Binding-site contacts:
Ligand atom O3' contacts residue GLU372 of chain 1.B at 2.9 Å (salt-bridge).
Ligand atom C3' contacts residue GLU372 of chain 1.B at 3.6 Å.
Ligand atom O2D contacts residue PHE141 of chain 1.B at 3.6 Å.
Ligand atom O3' contacts residue FAD1 of chain 1.K at 3.0 Å.
Ligand atom O4 contacts residue ALA183 of chain 1.B at 3.4 Å.
Ligand atom C6' contacts residue GLY61 of chain 1.B at 2.7 Å.
Ligand atom O4 contacts residue MET158 of chain 1.B at 3.5 Å.
Ligand atom C2' contacts residue GLU372 of chain 1.B at 3.2 Å.
Ligand atom O4 contacts residue GLN106 of chain 1.B at 2.3 Å (h-bond).
Ligand atom O4' contacts residue FAD1 of chain 1.K at 3.0 Å (h-bond).
Ligand atom C4 contacts residue MET158 of chain 1.B at 3.4 Å (hydrophobic).
Ligand atom N1 contacts residue VAL182 of chain 1.B at 3.4 Å.
Ligand atom O3D contacts residue ASN162 of chain 1.B at 2.9 Å (h-bond).
Ligand atom O2 contacts residue MET158 of chain 1.B at 3.0 Å (h-bond).
Ligand atom C2D contacts residue ASN162 of chain 1.B at 3.5 Å.
Ligand atom O1A contacts residue TYR316 of chain 1.B at 3.0 Å.
Ligand atom C5 contacts residue ALA183 of chain 1.B at 3.6 Å (hydrophobic).
Ligand atom C2 contacts residue VAL182 of chain 1.B at 3.0 Å (hydrophobic).
Ligand atom C6' contacts residue FAD1 of chain 1.K at 3.1 Å.
Ligand atom O3D contacts residue TRP166 of chain 1.B at 3.6 Å (h-bond).
Ligand atom O2 contacts residue VAL182 of chain 1.B at 2.9 Å.
Ligand atom C5' contacts residue GLY61 of chain 1.B at 3.2 Å.
Ligand atom C3D contacts residue ASN162 of chain 1.B at 3.5 Å.
Ligand atom O4D contacts residue VAL182 of chain 1.B at 3.5 Å.
Ligand atom O6' contacts residue VAL63 of chain 1.B at 3.1 Å.
Ligand atom C4 contacts residue ALA183 of chain 1.B at 3.6 Å (hydrophobic).
Ligand atom C5' contacts residue FAD1 of chain 1.K at 3.2 Å.
Ligand atom C4' contacts residue GLY61 of chain 1.B at 2.9 Å.
Ligand atom N3 contacts residue MET158 of chain 1.B at 2.7 Å.
Ligand atom C5 contacts residue TYR103 of chain 1.B at 3.5 Å (hydrophobic).
Ligand atom C2 contacts residue MET158 of chain 1.B at 3.5 Å (hydrophobic).
Ligand atom O2D contacts residue ASN162 of chain 1.B at 2.6 Å (h-bond).
Ligand atom O5' contacts residue TRP314 of chain 1.B at 3.6 Å.
Ligand atom C1D contacts residue VAL182 of chain 1.B at 3.1 Å (hydrophobic).
Ligand atom O4' contacts residue GLY61 of chain 1.B at 1.8 Å (h-bond).
Ligand atom N3 contacts residue VAL182 of chain 1.B at 3.5 Å.
Ligand atom O1B contacts residue TYR316 of chain 1.B at 2.8 Å.
Ligand atom C4' contacts residue FAD1 of chain 1.K at 2.9 Å.
Ligand atom O2' contacts residue GLU372 of chain 1.B at 2.4 Å (salt-bridge).
Ligand atom O2' contacts residue ALA326 of chain 1.B at 3.5 Å.

The protein below binds the small molecule below.
Small molecule (SMILES): O=c1ccn([C@@H]2O[C@H](CO[P](=O)(O)O[P](=O)(O)O[C@H]3O[C@H](CO)[C@H](O)[C@H](O)[C@H]3O)[C@@H](O)[C@H]2O)c(=O)[nH]1

Sequence of chain 1.B:
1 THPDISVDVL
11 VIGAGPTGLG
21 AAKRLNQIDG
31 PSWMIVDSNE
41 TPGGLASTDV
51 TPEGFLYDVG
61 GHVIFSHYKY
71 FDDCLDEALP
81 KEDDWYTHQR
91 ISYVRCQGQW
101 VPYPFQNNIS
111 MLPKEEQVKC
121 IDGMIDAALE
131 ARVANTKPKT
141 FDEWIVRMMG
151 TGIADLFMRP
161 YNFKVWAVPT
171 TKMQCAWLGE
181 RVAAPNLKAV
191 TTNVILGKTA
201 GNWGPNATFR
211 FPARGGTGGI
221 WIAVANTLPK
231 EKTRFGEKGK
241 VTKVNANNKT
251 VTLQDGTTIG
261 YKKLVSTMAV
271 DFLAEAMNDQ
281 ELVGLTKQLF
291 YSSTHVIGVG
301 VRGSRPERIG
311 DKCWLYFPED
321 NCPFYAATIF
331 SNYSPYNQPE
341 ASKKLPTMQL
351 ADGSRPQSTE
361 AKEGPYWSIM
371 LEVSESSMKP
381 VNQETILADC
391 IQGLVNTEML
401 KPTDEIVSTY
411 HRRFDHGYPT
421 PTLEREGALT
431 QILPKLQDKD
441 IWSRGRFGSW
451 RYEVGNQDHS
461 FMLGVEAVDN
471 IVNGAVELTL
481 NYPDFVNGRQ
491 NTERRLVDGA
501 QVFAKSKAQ